The small molecule below binds the protein below.
Small molecule (SMILES): CC(=O)N[C@@H](CCC(N)=O)C(=O)N[C@@H](CC1CCCCC1)C(=O)N[C@@H](CC(=O)O)C(=O)N[C@@H](CC(C)C)C(=O)N[C@@H](Cc1ccccc1)C(=O)O

Sequence of chain 1.D:
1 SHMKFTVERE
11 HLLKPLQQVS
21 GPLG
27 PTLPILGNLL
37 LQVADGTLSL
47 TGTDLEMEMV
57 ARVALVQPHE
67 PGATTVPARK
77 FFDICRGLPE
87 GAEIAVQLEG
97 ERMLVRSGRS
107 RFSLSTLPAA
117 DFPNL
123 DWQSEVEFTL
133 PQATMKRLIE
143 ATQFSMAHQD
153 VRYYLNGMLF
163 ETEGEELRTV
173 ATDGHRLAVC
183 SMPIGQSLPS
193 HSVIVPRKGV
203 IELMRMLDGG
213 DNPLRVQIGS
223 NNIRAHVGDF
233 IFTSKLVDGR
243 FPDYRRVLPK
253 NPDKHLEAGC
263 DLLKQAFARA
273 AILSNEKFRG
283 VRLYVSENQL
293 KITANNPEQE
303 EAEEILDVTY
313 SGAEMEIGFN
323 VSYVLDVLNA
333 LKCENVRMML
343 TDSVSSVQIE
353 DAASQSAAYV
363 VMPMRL

Binding-site contacts:
Ligand atom O contacts residue 1PE1 of chain 1.FA at 3.5 Å.
Ligand atom OD1 contacts residue 1PE1 of chain 1.FA at 3.2 Å.
Ligand atom C contacts residue MET364 of chain 1.D at 3.6 Å (hydrophobic).
Ligand atom O contacts residue HIS177 of chain 1.D at 3.4 Å.
Ligand atom C contacts residue ARG367 of chain 1.D at 3.7 Å.
Ligand atom CE2 contacts residue 1PE1 of chain 1.FA at 3.6 Å.
Ligand atom OE1 contacts residue MET366 of chain 1.D at 3.3 Å.
Ligand atom O contacts residue ARG367 of chain 1.D at 2.9 Å (salt-bridge).
Ligand atom O contacts residue MET364 of chain 1.D at 3.3 Å.
Ligand atom CD1 contacts residue MET364 of chain 1.D at 3.1 Å (hydrophobic).
Ligand atom CA contacts residue GLY176 of chain 1.D at 3.7 Å.
Ligand atom CD2 contacts residue ARG178 of chain 1.D at 3.5 Å.
Ligand atom CA contacts residue 1PE1 of chain 1.FA at 3.7 Å.
Ligand atom CG contacts residue 1PE1 of chain 1.FA at 3.6 Å.
Ligand atom CB contacts residue HIS177 of chain 1.D at 3.7 Å.
Ligand atom NE2 contacts residue PRO365 of chain 1.D at 3.6 Å (h-bond).
Ligand atom N contacts residue PRO365 of chain 1.D at 3.2 Å (h-bond).
Ligand atom CB contacts residue MET364 of chain 1.D at 3.5 Å (hydrophobic).
Ligand atom CA contacts residue MET364 of chain 1.D at 3.5 Å (hydrophobic).
Ligand atom CD2 contacts residue 1PE1 of chain 1.FA at 3.5 Å.
Ligand atom OD2 contacts residue HIS177 of chain 1.D at 3.5 Å (h-bond).
Ligand atom CG contacts residue VAL249 of chain 1.D at 3.5 Å (hydrophobic).
Ligand atom C contacts residue MET364 of chain 1.D at 3.6 Å (hydrophobic).
Ligand atom CG contacts residue HIS177 of chain 1.D at 3.4 Å.
Ligand atom CZ contacts residue GLY176 of chain 1.D at 3.6 Å.
Ligand atom CE2 contacts residue THR174 of chain 1.D at 3.5 Å.
Ligand atom O contacts residue MET364 of chain 1.D at 3.6 Å.
Ligand atom CD2 contacts residue LEU179 of chain 1.D at 3.7 Å (hydrophobic).
Ligand atom CD1 contacts residue PRO365 of chain 1.D at 3.3 Å (hydrophobic).
Ligand atom NE2 contacts residue MET364 of chain 1.D at 3.1 Å (h-bond).
Ligand atom CD1 contacts residue VAL362 of chain 1.D at 3.6 Å (hydrophobic).
Ligand atom N contacts residue 1PE1 of chain 1.FA at 3.0 Å (h-bond).
Ligand atom O contacts residue 1PE1 of chain 1.FA at 3.6 Å.
Ligand atom CB contacts residue PRO365 of chain 1.D at 3.4 Å (hydrophobic).
Ligand atom CB contacts residue GLY176 of chain 1.D at 3.4 Å.
Ligand atom CH3 contacts residue ARG367 of chain 1.D at 3.7 Å.
Ligand atom CE1 contacts residue VAL346 of chain 1.D at 3.7 Å (hydrophobic).
Ligand atom O contacts residue MET366 of chain 1.D at 3.5 Å.
Ligand atom CD1 contacts residue VAL249 of chain 1.D at 3.5 Å (hydrophobic).
Ligand atom N contacts residue GLY176 of chain 1.D at 2.8 Å (h-bond).